Sequence of chain 1.FA:
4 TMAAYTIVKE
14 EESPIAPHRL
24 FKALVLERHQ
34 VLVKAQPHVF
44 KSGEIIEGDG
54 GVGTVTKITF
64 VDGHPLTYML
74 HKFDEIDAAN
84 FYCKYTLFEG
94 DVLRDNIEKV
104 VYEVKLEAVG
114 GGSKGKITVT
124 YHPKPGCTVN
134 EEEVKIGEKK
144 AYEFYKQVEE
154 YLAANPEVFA

Binding-site contacts:
Ligand atom C12 contacts residue ILE120 of chain 1.FA at 3.7 Å (hydrophobic).
Ligand atom N contacts residue TYR148 of chain 1.FA at 3.8 Å.
Ligand atom C6 contacts residue VAL107 of chain 1.FA at 3.2 Å (hydrophobic).
Ligand atom O2 contacts residue TYR145 of chain 1.FA at 3.9 Å.
Ligand atom C5 contacts residue VAL107 of chain 1.FA at 3.9 Å (hydrophobic).
Ligand atom C8 contacts residue ARG31 of chain 1.FA at 2.4 Å.
Ligand atom S contacts residue ARG31 of chain 1.FA at 3.3 Å (salt-bridge).
Ligand atom O3 contacts residue ALA144 of chain 1.FA at 2.9 Å.
Ligand atom O1 contacts residue ALA144 of chain 1.FA at 3.1 Å (h-bond).
Ligand atom O1 contacts residue ARG31 of chain 1.FA at 3.2 Å (salt-bridge).
Ligand atom S contacts residue ALA144 of chain 1.FA at 3.1 Å (h-bond).
Ligand atom C3 contacts residue ILE120 of chain 1.FA at 2.6 Å (hydrophobic).
Ligand atom C16 contacts residue GLU141 of chain 1.FA at 3.9 Å.
Ligand atom C13 contacts residue LYS12 of chain 1.FA at 3.6 Å.
Ligand atom S contacts residue TYR148 of chain 1.FA at 3.9 Å.
Ligand atom C16 contacts residue ALA144 of chain 1.FA at 3.9 Å (hydrophobic).
Ligand atom C14 contacts residue GLU141 of chain 1.FA at 3.9 Å.
Ligand atom O2 contacts residue TYR148 of chain 1.FA at 3.3 Å.
Ligand atom C8 contacts residue TYR88 of chain 1.FA at 4.1 Å (hydrophobic).
Ligand atom O3 contacts residue PHE147 of chain 1.FA at 3.9 Å.
Ligand atom O1 contacts residue PHE147 of chain 1.FA at 3.0 Å.
Ligand atom C2 contacts residue ILE120 of chain 1.FA at 3.7 Å (hydrophobic).
Ligand atom C6 contacts residue LEU27 of chain 1.FA at 3.8 Å (hydrophobic).
Ligand atom O1 contacts residue LEU27 of chain 1.FA at 3.2 Å.
Ligand atom C7 contacts residue LEU27 of chain 1.FA at 2.7 Å (hydrophobic).
Ligand atom C9 contacts residue ARG31 of chain 1.FA at 3.2 Å.
Ligand atom O2 contacts residue ALA144 of chain 1.FA at 2.9 Å (h-bond).
Ligand atom C9 contacts residue LEU27 of chain 1.FA at 4.0 Å (hydrophobic).
Ligand atom C7 contacts residue ARG31 of chain 1.FA at 3.3 Å.
Ligand atom C14 contacts residue LYS12 of chain 1.FA at 3.3 Å.
Ligand atom C4 contacts residue ILE120 of chain 1.FA at 3.0 Å (hydrophobic).
Ligand atom O1 contacts residue TYR148 of chain 1.FA at 3.2 Å.
Ligand atom C8 contacts residue LEU27 of chain 1.FA at 3.2 Å (hydrophobic).
Ligand atom C16 contacts residue TYR145 of chain 1.FA at 3.6 Å (hydrophobic).
Ligand atom O3 contacts residue ARG31 of chain 1.FA at 2.3 Å (salt-bridge).
Ligand atom C4 contacts residue VAL107 of chain 1.FA at 3.7 Å (hydrophobic).
Ligand atom S contacts residue PHE147 of chain 1.FA at 4.0 Å.
Ligand atom C15 contacts residue GLU141 of chain 1.FA at 3.7 Å.
Ligand atom C13 contacts residue ILE120 of chain 1.FA at 3.5 Å (hydrophobic).
Ligand atom C7 contacts residue TYR88 of chain 1.FA at 3.8 Å (hydrophobic).

The protein below binds the small molecule below.
Small molecule (SMILES): O=S(=O)(O)c1cccc2cccc(Nc3ccccc3)c12